This protein binds this small molecule.
Small molecule (SMILES): CC(=O)N[C@@H]1[C@@H](O)[C@@H](O)[C@@H](CO)O[C@@H]1O

Binding-site contacts:
Ligand atom O1 contacts residue ASP191 of chain 1.B at 3.3 Å (salt-bridge).
Ligand atom C1 contacts residue ASP191 of chain 1.B at 4.2 Å.
Ligand atom C5 contacts residue GLN192 of chain 1.B at 3.9 Å.
Ligand atom C5 contacts residue ASP191 of chain 1.B at 3.5 Å.
Ligand atom O5 contacts residue THR70 of chain 1.B at 4.0 Å.
Ligand atom O7 contacts residue ASN95 of chain 1.B at 3.9 Å.
Ligand atom C6 contacts residue ASP191 of chain 1.B at 3.4 Å.
Ligand atom O5 contacts residue ASP191 of chain 1.B at 3.6 Å (salt-bridge).
Ligand atom O6 contacts residue HIS190 of chain 1.B at 3.9 Å.
Ligand atom C2 contacts residue ASN95 of chain 1.B at 4.3 Å.
Ligand atom O6 contacts residue TRP189 of chain 1.B at 4.3 Å.
Ligand atom O7 contacts residue GLY157 of chain 1.B at 3.8 Å.
Ligand atom O7 contacts residue GLY156 of chain 1.B at 4.5 Å.
Ligand atom C6 contacts residue TRP189 of chain 1.B at 3.2 Å (hydrophobic).
Ligand atom N2 contacts residue GLN192 of chain 1.B at 3.8 Å.
Ligand atom N2 contacts residue ASN95 of chain 1.B at 3.8 Å.
Ligand atom C5 contacts residue TRP189 of chain 1.B at 4.1 Å (hydrophobic).
Ligand atom O1 contacts residue GLN192 of chain 1.B at 4.1 Å.
Ligand atom O3 contacts residue HIS122 of chain 1.B at 4.0 Å.
Ligand atom C6 contacts residue HIS190 of chain 1.B at 4.3 Å.
Ligand atom C7 contacts residue GLY157 of chain 1.B at 4.2 Å.
Ligand atom C6 contacts residue THR70 of chain 1.B at 4.4 Å.
Ligand atom O1 contacts residue ASN95 of chain 1.B at 4.1 Å.
Ligand atom O1 contacts residue GLY156 of chain 1.B at 3.6 Å.
Ligand atom O7 contacts residue ALA155 of chain 1.B at 3.9 Å.
Ligand atom O6 contacts residue THR70 of chain 1.B at 4.3 Å.
Ligand atom N2 contacts residue GLY156 of chain 1.B at 4.2 Å.
Ligand atom O3 contacts residue GLN192 of chain 1.B at 3.9 Å.
Ligand atom C3 contacts residue GLN192 of chain 1.B at 3.2 Å.
Ligand atom N2 contacts residue GLY157 of chain 1.B at 4.1 Å.
Ligand atom O7 contacts residue LEU213 of chain 1.B at 4.3 Å.
Ligand atom C2 contacts residue GLN192 of chain 1.B at 4.0 Å.
Ligand atom O1 contacts residue GLY157 of chain 1.B at 4.0 Å.
Ligand atom O1 contacts residue ARG73 of chain 1.B at 4.0 Å.
Ligand atom C7 contacts residue ASN95 of chain 1.B at 3.5 Å.
Ligand atom C1 contacts residue ASN95 of chain 1.B at 4.1 Å.
Ligand atom C4 contacts residue GLN192 of chain 1.B at 3.9 Å.
Ligand atom C8 contacts residue ASN95 of chain 1.B at 3.5 Å.

Sequence of chain 1.B:
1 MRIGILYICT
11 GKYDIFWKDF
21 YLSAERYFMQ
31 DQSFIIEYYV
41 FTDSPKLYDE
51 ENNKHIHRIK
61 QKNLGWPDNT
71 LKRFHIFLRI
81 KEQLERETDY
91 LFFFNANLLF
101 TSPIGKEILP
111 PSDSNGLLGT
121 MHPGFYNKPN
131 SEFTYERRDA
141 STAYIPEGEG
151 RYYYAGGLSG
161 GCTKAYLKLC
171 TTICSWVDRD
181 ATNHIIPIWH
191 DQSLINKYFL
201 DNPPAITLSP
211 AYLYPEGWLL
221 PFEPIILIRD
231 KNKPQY